Binding-site contacts:
Ligand atom OBM contacts residue SER75 of chain 1.A at 3.0 Å (h-bond).
Ligand atom CBB contacts residue GLN109 of chain 1.A at 3.4 Å.
Ligand atom CBH contacts residue GLY73 of chain 1.A at 3.6 Å.
Ligand atom CBB contacts residue GLY70 of chain 1.A at 3.5 Å.
Ligand atom CBO contacts residue GLY107 of chain 1.A at 3.3 Å.
Ligand atom CAH contacts residue ARG53 of chain 1.A at 3.5 Å.
Ligand atom CBA contacts residue GLY70 of chain 1.A at 3.5 Å.
Ligand atom OCI contacts residue ARG53 of chain 1.A at 2.8 Å (salt-bridge).
Ligand atom CCK contacts residue PHE58 of chain 1.A at 3.5 Å (hydrophobic).
Ligand atom OCM contacts residue TRP119 of chain 1.A at 3.4 Å (h-bond).
Ligand atom OCI contacts residue PHE58 of chain 1.A at 3.6 Å.
Ligand atom OBN contacts residue LYS74 of chain 1.A at 3.6 Å (salt-bridge).
Ligand atom CBL contacts residue ARG80 of chain 1.A at 3.5 Å.
Ligand atom O contacts residue TRP119 of chain 1.A at 3.3 Å (h-bond).
Ligand atom CBR contacts residue ASN100 of chain 1.A at 3.6 Å.
Ligand atom CBR contacts residue GLN109 of chain 1.A at 3.5 Å.
Ligand atom OBM contacts residue SER79 of chain 1.A at 3.1 Å.
Ligand atom CBA contacts residue ASN100 of chain 1.A at 3.6 Å.
Ligand atom CAN contacts residue GLY70 of chain 1.A at 3.5 Å.
Ligand atom OBM contacts residue ARG80 of chain 1.A at 3.5 Å (salt-bridge).
Ligand atom CBA contacts residue GLN109 of chain 1.A at 3.6 Å.
Ligand atom CBJ contacts residue ARG80 of chain 1.A at 3.5 Å.
Ligand atom CBP contacts residue THR105 of chain 1.A at 3.1 Å.
Ligand atom CAZ contacts residue ASN100 of chain 1.A at 3.5 Å.
Ligand atom NCD contacts residue ASN100 of chain 1.A at 3.3 Å (h-bond).
Ligand atom CBC contacts residue GLN109 of chain 1.A at 3.5 Å.
Ligand atom CBC contacts residue GLY70 of chain 1.A at 3.0 Å.
Ligand atom CBL contacts residue SER79 of chain 1.A at 3.5 Å.
Ligand atom CCE contacts residue GLN61 of chain 1.A at 3.5 Å.
Ligand atom NCJ contacts residue PHE58 of chain 1.A at 3.4 Å.
Ligand atom CCH contacts residue HIS124 of chain 1.A at 3.6 Å.
Ligand atom NAY contacts residue GLY70 of chain 1.A at 3.0 Å (h-bond).
Ligand atom CAO contacts residue GLY70 of chain 1.A at 3.4 Å.
Ligand atom CCB contacts residue ARG53 of chain 1.A at 3.6 Å.
Ligand atom CCG contacts residue PHE111 of chain 1.A at 3.4 Å (hydrophobic).
Ligand atom OBV contacts residue ARG53 of chain 1.A at 3.3 Å (salt-bridge).
Ligand atom CCF contacts residue PHE111 of chain 1.A at 3.6 Å (hydrophobic).
Ligand atom OBT contacts residue GLN61 of chain 1.A at 3.3 Å (h-bond).
Ligand atom CCF contacts residue ALA99 of chain 1.A at 3.6 Å (hydrophobic).
Ligand atom CBG contacts residue GLY72 of chain 1.A at 3.3 Å.

A small-molecule ligand and the protein it binds are described below.
Small molecule (SMILES): NCCOCCNC(=O)[C@@H]1CCNC(=O)/C=C/C(=O)N2CCC[C@](Cc3ccccc3)(C2)C(=O)N[C@@H](Cc2ccc(-c3ccc(C#CC(=O)O)cc3)cc2)C(=O)NCc2ccccc2CC(=O)N1

Sequence of chain 1.A:
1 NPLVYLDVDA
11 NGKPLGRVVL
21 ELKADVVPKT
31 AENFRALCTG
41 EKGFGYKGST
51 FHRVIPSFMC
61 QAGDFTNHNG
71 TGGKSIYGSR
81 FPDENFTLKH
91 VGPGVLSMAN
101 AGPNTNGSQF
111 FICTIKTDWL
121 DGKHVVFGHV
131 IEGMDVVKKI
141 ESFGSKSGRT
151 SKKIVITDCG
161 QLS